Sequence of chain 1.F:
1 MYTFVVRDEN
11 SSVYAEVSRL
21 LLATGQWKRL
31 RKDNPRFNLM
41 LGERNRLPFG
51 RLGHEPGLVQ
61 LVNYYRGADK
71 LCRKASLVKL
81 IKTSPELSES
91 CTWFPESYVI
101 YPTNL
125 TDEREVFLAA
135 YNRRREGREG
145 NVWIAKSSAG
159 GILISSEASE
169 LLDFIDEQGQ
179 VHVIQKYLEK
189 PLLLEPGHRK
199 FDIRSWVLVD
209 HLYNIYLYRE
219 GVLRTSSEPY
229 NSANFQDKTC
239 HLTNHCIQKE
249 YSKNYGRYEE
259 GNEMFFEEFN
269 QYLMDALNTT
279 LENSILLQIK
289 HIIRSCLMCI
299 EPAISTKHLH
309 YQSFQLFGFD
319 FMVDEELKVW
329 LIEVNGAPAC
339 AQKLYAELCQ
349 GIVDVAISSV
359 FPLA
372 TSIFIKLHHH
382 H

Binding-site contacts:
Ligand atom C6 contacts residue GLN183 of chain 1.F at 3.8 Å.
Ligand atom O2G contacts residue ARG222 of chain 1.F at 3.7 Å.
Ligand atom C2 contacts residue LYS198 of chain 1.F at 3.1 Å.
Ligand atom O2G contacts residue ASN333 of chain 1.F at 3.5 Å (h-bond).
Ligand atom C5 contacts residue LYS150 of chain 1.F at 3.8 Å.
Ligand atom N7 contacts residue GLN183 of chain 1.F at 3.2 Å (h-bond).
Ligand atom C5' contacts residue ASN242 of chain 1.F at 3.6 Å.
Ligand atom O2A contacts residue LYS74 of chain 1.F at 3.3 Å.
Ligand atom O1A contacts residue GLU331 of chain 1.F at 3.6 Å.
Ligand atom O3' contacts residue THR241 of chain 1.F at 2.1 Å (h-bond).
Ligand atom C8 contacts residue ILE148 of chain 1.F at 3.8 Å (hydrophobic).
Ligand atom N1 contacts residue LEU186 of chain 1.F at 3.0 Å (h-bond).
Ligand atom C2 contacts residue LEU186 of chain 1.F at 3.6 Å (hydrophobic).
Ligand atom O2' contacts residue LYS198 of chain 1.F at 3.3 Å.
Ligand atom C8 contacts residue LYS150 of chain 1.F at 3.1 Å.
Ligand atom PG contacts residue ASP318 of chain 1.F at 3.8 Å.
Ligand atom PG contacts residue GLU331 of chain 1.F at 3.1 Å.
Ligand atom O2B contacts residue MG1 of chain 1.X at 2.8 Å.
Ligand atom N3 contacts residue TYR185 of chain 1.F at 3.8 Å.
Ligand atom O3' contacts residue ASN242 of chain 1.F at 3.8 Å.
Ligand atom O2' contacts residue THR241 of chain 1.F at 3.5 Å (h-bond).
Ligand atom N6 contacts residue LYS184 of chain 1.F at 2.9 Å (salt-bridge).
Ligand atom N3 contacts residue LYS198 of chain 1.F at 2.7 Å (salt-bridge).
Ligand atom O1B contacts residue GLU331 of chain 1.F at 2.7 Å (salt-bridge).
Ligand atom O2A contacts residue LYS150 of chain 1.F at 3.3 Å.
Ligand atom C5 contacts residue GLN183 of chain 1.F at 3.8 Å.
Ligand atom N6 contacts residue GLN183 of chain 1.F at 3.1 Å (h-bond).
Ligand atom O1B contacts residue LYS74 of chain 1.F at 3.0 Å (salt-bridge).
Ligand atom O2' contacts residue HIS239 of chain 1.F at 3.1 Å (h-bond).
Ligand atom C3B contacts residue ASN242 of chain 1.F at 3.1 Å.
Ligand atom N7 contacts residue LYS150 of chain 1.F at 2.5 Å (salt-bridge).
Ligand atom O2G contacts residue ASP318 of chain 1.F at 2.3 Å (salt-bridge).
Ligand atom O3G contacts residue GLU331 of chain 1.F at 2.1 Å (salt-bridge).
Ligand atom N7 contacts residue ILE148 of chain 1.F at 3.9 Å.
Ligand atom O3' contacts residue LEU240 of chain 1.F at 3.9 Å.
Ligand atom O2G contacts residue GLU331 of chain 1.F at 3.1 Å (salt-bridge).
Ligand atom O3G contacts residue ASN333 of chain 1.F at 2.8 Å (h-bond).
Ligand atom N1 contacts residue TYR185 of chain 1.F at 3.8 Å.
Ligand atom C3' contacts residue THR241 of chain 1.F at 3.4 Å.
Ligand atom C2 contacts residue TYR185 of chain 1.F at 3.9 Å (hydrophobic).

A small-molecule ligand and the protein it binds are described below.
Small molecule (SMILES): Nc1ncnc2c1ncn2[C@@H]1O[C@H](CO[P](=O)(O)O[P](=O)(O)CP(=O)(O)O)[C@@H](O)[C@H]1O